This small molecule binds to this protein.
Small molecule (SMILES): C[n+]1cn([C@@H]2O[C@H](COP(=O)(O)O[P](=O)(S)OP(=O)(O)OC[C@H]3O[C@@H](n4cnc5c(=O)nc(N)[nH]c54)[C@H](O)[C@@H]3O)[C@H]3OC(C)(C)O[C@H]32)c2nc(N)[nH]c(=O)c21

Binding-site contacts:
Ligand atom C20 contacts residue TRP29 of chain 1.B at 3.7 Å (hydrophobic).
Ligand atom N8 contacts residue TRP29 of chain 1.B at 3.7 Å.
Ligand atom C24 contacts residue TRP29 of chain 1.B at 3.5 Å (hydrophobic).
Ligand atom N6 contacts residue TRP29 of chain 1.B at 3.5 Å (h-bond).
Ligand atom N1 contacts residue ASP24 of chain 1.B at 3.5 Å (salt-bridge).
Ligand atom C1 contacts residue ASN32 of chain 1.B at 3.6 Å.
Ligand atom O17 contacts residue TRP29 of chain 1.B at 3.6 Å.
Ligand atom P2 contacts residue LYS135 of chain 1.B at 3.5 Å.
Ligand atom C21 contacts residue TRP75 of chain 1.B at 3.7 Å (hydrophobic).
Ligand atom N2 contacts residue LYS25 of chain 1.B at 3.2 Å (salt-bridge).
Ligand atom N10 contacts residue TRP75 of chain 1.B at 3.4 Å.
Ligand atom N7 contacts residue TRP75 of chain 1.B at 3.7 Å.
Ligand atom C22 contacts residue TRP29 of chain 1.B at 3.5 Å (hydrophobic).
Ligand atom N9 contacts residue GLU76 of chain 1.B at 2.6 Å (salt-bridge).
Ligand atom C18 contacts residue TRP29 of chain 1.B at 3.4 Å (hydrophobic).
Ligand atom N4 contacts residue ASN23 of chain 1.B at 3.5 Å (h-bond).
Ligand atom C24 contacts residue TRP75 of chain 1.B at 3.4 Å (hydrophobic).
Ligand atom O7 contacts residue ARG130 of chain 1.B at 3.4 Å (salt-bridge).
Ligand atom O9 contacts residue LYS135 of chain 1.B at 3.2 Å (salt-bridge).
Ligand atom O17 contacts residue MET74 of chain 1.B at 3.3 Å.
Ligand atom N2 contacts residue LYS27 of chain 1.B at 3.0 Å (salt-bridge).
Ligand atom O6 contacts residue ARG130 of chain 1.B at 3.0 Å (salt-bridge).
Ligand atom O1 contacts residue ASN32 of chain 1.B at 2.9 Å (h-bond).
Ligand atom C5 contacts residue ASN23 of chain 1.B at 3.5 Å.
Ligand atom N10 contacts residue TRP29 of chain 1.B at 3.6 Å.
Ligand atom S1 contacts residue ARG130 of chain 1.B at 3.5 Å (salt-bridge).
Ligand atom O17 contacts residue TRP75 of chain 1.B at 2.8 Å (h-bond).
Ligand atom C23 contacts residue TRP29 of chain 1.B at 3.7 Å (hydrophobic).
Ligand atom O1 contacts residue PHE21 of chain 1.B at 3.3 Å.
Ligand atom N1 contacts residue LYS27 of chain 1.B at 2.8 Å (salt-bridge).
Ligand atom O14 contacts residue TRP29 of chain 1.B at 3.5 Å.
Ligand atom C23 contacts residue GLU76 of chain 1.B at 3.4 Å.
Ligand atom O1 contacts residue TRP29 of chain 1.B at 3.2 Å.
Ligand atom C2 contacts residue LYS27 of chain 1.B at 3.3 Å.
Ligand atom S1 contacts residue LYS135 of chain 1.B at 3.0 Å (salt-bridge).
Ligand atom N1 contacts residue ASN32 of chain 1.B at 3.6 Å.
Ligand atom N10 contacts residue GLU76 of chain 1.B at 3.0 Å (salt-bridge).
Ligand atom C21 contacts residue TRP29 of chain 1.B at 3.6 Å (hydrophobic).
Ligand atom N7 contacts residue TRP29 of chain 1.B at 3.4 Å.
Ligand atom C19 contacts residue TRP29 of chain 1.B at 3.4 Å (hydrophobic).

Sequence of chain 1.B:
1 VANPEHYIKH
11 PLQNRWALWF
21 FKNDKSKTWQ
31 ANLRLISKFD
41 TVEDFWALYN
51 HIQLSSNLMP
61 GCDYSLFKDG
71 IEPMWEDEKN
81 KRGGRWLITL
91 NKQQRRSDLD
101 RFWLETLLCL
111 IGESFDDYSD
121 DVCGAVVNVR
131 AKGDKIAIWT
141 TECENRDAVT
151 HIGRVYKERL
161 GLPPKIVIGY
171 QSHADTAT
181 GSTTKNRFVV